Binding-site contacts:
Ligand atom O4 contacts residue MET248 of chain 1.B at 3.2 Å (h-bond).
Ligand atom O1P contacts residue TYR215 of chain 1.B at 2.4 Å (h-bond).
Ligand atom O2P contacts residue ARG243 of chain 1.A at 3.6 Å.
Ligand atom C6 contacts residue LYS274 of chain 1.B at 3.7 Å.
Ligand atom O5 contacts residue LYS274 of chain 1.B at 2.7 Å (salt-bridge).
Ligand atom O3P contacts residue ASN212 of chain 1.B at 3.9 Å.
Ligand atom O3P contacts residue TYR215 of chain 1.B at 3.9 Å.
Ligand atom P contacts residue TYR244 of chain 1.B at 3.8 Å.
Ligand atom O3 contacts residue SER247 of chain 1.B at 3.4 Å.
Ligand atom O1P contacts residue LYS274 of chain 1.B at 3.9 Å.
Ligand atom O2P contacts residue TYR244 of chain 1.B at 2.7 Å (h-bond).
Ligand atom C6 contacts residue GLY246 of chain 1.B at 3.7 Å.
Ligand atom O3 contacts residue ASP121 of chain 1.B at 2.8 Å (salt-bridge).
Ligand atom P contacts residue ARG243 of chain 1.A at 3.8 Å.
Ligand atom P contacts residue TYR215 of chain 1.B at 3.6 Å.
Ligand atom O6 contacts residue LYS274 of chain 1.B at 3.0 Å (salt-bridge).
Ligand atom C4 contacts residue MET248 of chain 1.B at 3.5 Å (hydrophobic).
Ligand atom C4 contacts residue GLY246 of chain 1.B at 3.4 Å.
Ligand atom P contacts residue TYR264 of chain 1.B at 3.7 Å.
Ligand atom O1 contacts residue MN1 of chain 1.H at 3.6 Å.
Ligand atom O3 contacts residue MET248 of chain 1.B at 2.7 Å (h-bond).
Ligand atom C2 contacts residue LYS274 of chain 1.B at 3.7 Å.
Ligand atom O3P contacts residue ARG243 of chain 1.A at 2.7 Å (salt-bridge).
Ligand atom C3 contacts residue GLY246 of chain 1.B at 3.9 Å.
Ligand atom C1 contacts residue ASP121 of chain 1.B at 3.7 Å.
Ligand atom O3 contacts residue GLY122 of chain 1.B at 3.9 Å.
Ligand atom C3 contacts residue MET248 of chain 1.B at 3.5 Å (hydrophobic).
Ligand atom O3 contacts residue GLY246 of chain 1.B at 3.8 Å.
Ligand atom O2 contacts residue GLY246 of chain 1.B at 3.4 Å (h-bond).
Ligand atom O6 contacts residue TYR264 of chain 1.B at 3.4 Å.
Ligand atom C5 contacts residue LYS274 of chain 1.B at 3.7 Å.
Ligand atom C6 contacts residue TYR244 of chain 1.B at 3.6 Å (hydrophobic).
Ligand atom P contacts residue ASN212 of chain 1.B at 3.6 Å.
Ligand atom O2P contacts residue ASN212 of chain 1.B at 2.7 Å (h-bond).
Ligand atom O1P contacts residue TYR264 of chain 1.B at 2.6 Å (h-bond).
Ligand atom O1 contacts residue ASP121 of chain 1.B at 3.0 Å (salt-bridge).
Ligand atom O6 contacts residue TYR244 of chain 1.B at 3.8 Å.
Ligand atom C3 contacts residue ASP121 of chain 1.B at 3.9 Å.
Ligand atom O1 contacts residue GLU280 of chain 1.B at 2.8 Å (salt-bridge).
Ligand atom C1 contacts residue LYS274 of chain 1.B at 3.7 Å.

Sequence of chain 1.B:
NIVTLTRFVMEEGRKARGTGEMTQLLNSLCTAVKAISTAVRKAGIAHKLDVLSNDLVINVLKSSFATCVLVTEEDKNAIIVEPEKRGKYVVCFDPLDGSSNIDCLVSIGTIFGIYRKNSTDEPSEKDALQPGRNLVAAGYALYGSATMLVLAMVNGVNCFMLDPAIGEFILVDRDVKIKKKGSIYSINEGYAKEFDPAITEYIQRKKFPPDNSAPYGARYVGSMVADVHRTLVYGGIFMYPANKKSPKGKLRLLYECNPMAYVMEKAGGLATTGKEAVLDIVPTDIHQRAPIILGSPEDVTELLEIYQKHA

Sequence of chain 1.A:
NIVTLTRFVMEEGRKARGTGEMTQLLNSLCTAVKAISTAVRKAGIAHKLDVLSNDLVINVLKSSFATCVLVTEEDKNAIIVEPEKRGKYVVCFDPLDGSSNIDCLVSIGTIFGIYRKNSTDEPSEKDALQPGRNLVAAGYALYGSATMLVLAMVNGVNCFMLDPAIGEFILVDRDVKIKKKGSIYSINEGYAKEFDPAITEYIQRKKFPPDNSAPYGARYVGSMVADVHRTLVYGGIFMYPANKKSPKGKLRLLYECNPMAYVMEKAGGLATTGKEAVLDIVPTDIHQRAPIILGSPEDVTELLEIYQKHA

This protein binds this small molecule.
Small molecule (SMILES): O=P(O)(O)OC[C@H]1O[C@](O)(CO)[C@@H](O)[C@@H]1O